Sequence of chain 1.A:
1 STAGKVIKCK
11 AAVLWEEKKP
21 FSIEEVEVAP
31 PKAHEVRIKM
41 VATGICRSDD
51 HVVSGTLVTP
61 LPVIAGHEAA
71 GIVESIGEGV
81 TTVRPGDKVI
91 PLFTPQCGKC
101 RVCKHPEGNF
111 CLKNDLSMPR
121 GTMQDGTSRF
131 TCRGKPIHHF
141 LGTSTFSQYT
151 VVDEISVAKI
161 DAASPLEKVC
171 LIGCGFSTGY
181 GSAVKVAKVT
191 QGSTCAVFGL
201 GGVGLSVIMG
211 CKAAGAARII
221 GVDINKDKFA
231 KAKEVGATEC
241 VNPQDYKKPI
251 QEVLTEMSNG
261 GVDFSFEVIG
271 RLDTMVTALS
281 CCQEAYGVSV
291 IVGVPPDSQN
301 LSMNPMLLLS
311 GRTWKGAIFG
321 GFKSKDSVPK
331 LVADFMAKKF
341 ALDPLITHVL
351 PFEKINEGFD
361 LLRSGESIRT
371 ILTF

Binding-site contacts:
Ligand atom C1 contacts residue SER48 of chain 1.A at 3.4 Å.
Ligand atom F2 contacts residue NAJ1 of chain 1.E at 2.9 Å.
Ligand atom F3 contacts residue LEU116 of chain 1.A at 3.7 Å.
Ligand atom C7 contacts residue SER48 of chain 1.A at 3.4 Å.
Ligand atom F5 contacts residue PHE140 of chain 1.A at 3.3 Å.
Ligand atom F6 contacts residue SER48 of chain 1.A at 3.2 Å.
Ligand atom C2 contacts residue SER48 of chain 1.A at 4.0 Å.
Ligand atom C7 contacts residue PHE93 of chain 1.A at 3.6 Å (hydrophobic).
Ligand atom C2 contacts residue NAJ1 of chain 1.E at 4.0 Å.
Ligand atom O1 contacts residue CYS174 of chain 1.A at 3.4 Å (h-bond).
Ligand atom O1 contacts residue HIS67 of chain 1.A at 3.1 Å (h-bond).
Ligand atom O1 contacts residue SER48 of chain 1.A at 2.5 Å (h-bond).
Ligand atom F5 contacts residue LEU57 of chain 1.A at 3.2 Å.
Ligand atom O1 contacts residue ZN1 of chain 1.C at 2.0 Å.
Ligand atom C7 contacts residue NAJ1 of chain 1.E at 3.4 Å.
Ligand atom C4 contacts residue LEU57 of chain 1.A at 3.9 Å (hydrophobic).
Ligand atom C5 contacts residue LEU141 of chain 1.A at 3.8 Å (hydrophobic).
Ligand atom C7 contacts residue CYS174 of chain 1.A at 3.7 Å (hydrophobic).
Ligand atom F2 contacts residue ILE318 of chain 1.A at 3.7 Å.
Ligand atom C7 contacts residue HIS67 of chain 1.A at 3.5 Å.
Ligand atom C3 contacts residue VAL294 of chain 1.A at 3.6 Å (hydrophobic).
Ligand atom F4 contacts residue LEU57 of chain 1.A at 3.3 Å.
Ligand atom F3 contacts residue ILE318 of chain 1.A at 3.5 Å.
Ligand atom C2 contacts residue VAL294 of chain 1.A at 3.8 Å (hydrophobic).
Ligand atom C6 contacts residue SER48 of chain 1.A at 3.5 Å.
Ligand atom C1 contacts residue PHE93 of chain 1.A at 4.0 Å (hydrophobic).
Ligand atom C6 contacts residue LEU141 of chain 1.A at 3.7 Å (hydrophobic).
Ligand atom F3 contacts residue LEU309 of chain 1.B at 3.6 Å.
Ligand atom F5 contacts residue LEU141 of chain 1.A at 3.4 Å.
Ligand atom F6 contacts residue HIS67 of chain 1.A at 3.3 Å.
Ligand atom F6 contacts residue LEU141 of chain 1.A at 3.2 Å.
Ligand atom O1 contacts residue NAJ1 of chain 1.E at 3.0 Å.
Ligand atom C4 contacts residue LEU116 of chain 1.A at 3.7 Å (hydrophobic).
Ligand atom C3 contacts residue LEU116 of chain 1.A at 3.6 Å (hydrophobic).
Ligand atom C7 contacts residue ZN1 of chain 1.C at 2.9 Å.
Ligand atom C5 contacts residue LEU57 of chain 1.A at 3.6 Å (hydrophobic).
Ligand atom F2 contacts residue VAL294 of chain 1.A at 3.8 Å.
Ligand atom O1 contacts residue CYS46 of chain 1.A at 3.4 Å (h-bond).
Ligand atom F3 contacts residue VAL294 of chain 1.A at 3.5 Å.
Ligand atom F4 contacts residue LEU116 of chain 1.A at 3.9 Å.

Sequence of chain 1.B:
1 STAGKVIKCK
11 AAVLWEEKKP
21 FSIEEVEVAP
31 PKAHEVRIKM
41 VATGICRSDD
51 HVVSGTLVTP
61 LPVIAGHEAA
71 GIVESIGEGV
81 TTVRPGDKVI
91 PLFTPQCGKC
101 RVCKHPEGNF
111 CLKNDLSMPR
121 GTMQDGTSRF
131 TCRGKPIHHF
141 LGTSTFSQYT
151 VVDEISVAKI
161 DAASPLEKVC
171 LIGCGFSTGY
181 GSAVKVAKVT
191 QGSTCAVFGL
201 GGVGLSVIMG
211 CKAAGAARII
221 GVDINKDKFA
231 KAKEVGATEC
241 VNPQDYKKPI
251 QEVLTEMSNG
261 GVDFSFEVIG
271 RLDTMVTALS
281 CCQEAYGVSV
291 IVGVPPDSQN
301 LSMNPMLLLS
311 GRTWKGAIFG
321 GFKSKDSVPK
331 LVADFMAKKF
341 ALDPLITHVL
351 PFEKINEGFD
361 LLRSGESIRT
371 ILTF

A small-molecule ligand and the protein it binds are described below.
Small molecule (SMILES): OCc1c(F)c(F)c(F)c(F)c1F